This protein binds this small molecule.
Small molecule (SMILES): Cn1ncc(C(=O)N2CCC2)c1C(=O)Nc1ccn2cc(-c3ccccc3)nc2n1

Sequence of chain 1.B:
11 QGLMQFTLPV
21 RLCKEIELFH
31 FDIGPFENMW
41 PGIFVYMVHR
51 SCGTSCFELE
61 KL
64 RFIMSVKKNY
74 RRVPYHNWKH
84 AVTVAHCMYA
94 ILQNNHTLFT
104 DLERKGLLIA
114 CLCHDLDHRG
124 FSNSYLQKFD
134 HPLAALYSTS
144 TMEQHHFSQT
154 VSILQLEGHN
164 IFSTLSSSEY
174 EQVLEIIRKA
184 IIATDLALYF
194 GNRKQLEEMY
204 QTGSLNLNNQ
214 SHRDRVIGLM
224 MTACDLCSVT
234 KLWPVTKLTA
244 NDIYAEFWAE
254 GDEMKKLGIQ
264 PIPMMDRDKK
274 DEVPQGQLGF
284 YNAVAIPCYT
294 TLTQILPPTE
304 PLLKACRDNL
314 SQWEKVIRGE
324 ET

Binding-site contacts:
Ligand atom C13 contacts residue LEU229 of chain 1.B at 3.6 Å (hydrophobic).
Ligand atom N7 contacts residue MET267 of chain 1.B at 3.5 Å (h-bond).
Ligand atom C28 contacts residue VAL276 of chain 1.B at 3.8 Å (hydrophobic).
Ligand atom C10 contacts residue PHE283 of chain 1.B at 3.6 Å (hydrophobic).
Ligand atom C3 contacts residue MET267 of chain 1.B at 3.5 Å (hydrophobic).
Ligand atom C3 contacts residue TYR247 of chain 1.B at 3.4 Å (hydrophobic).
Ligand atom C26 contacts residue MET267 of chain 1.B at 3.7 Å (hydrophobic).
Ligand atom C16 contacts residue PHE283 of chain 1.B at 3.3 Å (hydrophobic).
Ligand atom C30 contacts residue GLU275 of chain 1.B at 3.4 Å.
Ligand atom N4 contacts residue MET267 of chain 1.B at 3.5 Å (h-bond).
Ligand atom C10 contacts residue MET267 of chain 1.B at 3.5 Å (hydrophobic).
Ligand atom C25 contacts residue GLN280 of chain 1.B at 3.6 Å.
Ligand atom N11 contacts residue PHE283 of chain 1.B at 3.7 Å.
Ligand atom C6 contacts residue GLN280 of chain 1.B at 3.7 Å.
Ligand atom C9 contacts residue TYR247 of chain 1.B at 3.8 Å (hydrophobic).
Ligand atom C9 contacts residue MET267 of chain 1.B at 3.6 Å (hydrophobic).
Ligand atom O19 contacts residue GLN280 of chain 1.B at 2.6 Å (h-bond).
Ligand atom N4 contacts residue TYR247 of chain 1.B at 3.6 Å.
Ligand atom C21 contacts residue GLY279 of chain 1.B at 3.6 Å.
Ligand atom C18 contacts residue MET267 of chain 1.B at 3.5 Å (hydrophobic).
Ligand atom C16 contacts residue MET267 of chain 1.B at 3.5 Å (hydrophobic).
Ligand atom N5 contacts residue MET267 of chain 1.B at 3.5 Å.
Ligand atom N11 contacts residue ILE246 of chain 1.B at 3.5 Å.
Ligand atom N7 contacts residue GLY279 of chain 1.B at 3.8 Å.
Ligand atom N15 contacts residue PHE283 of chain 1.B at 3.5 Å.
Ligand atom C21 contacts residue MET267 of chain 1.B at 3.6 Å (hydrophobic).
Ligand atom N5 contacts residue TYR247 of chain 1.B at 2.6 Å (h-bond).
Ligand atom C1 contacts residue PHE283 of chain 1.B at 3.8 Å (hydrophobic).
Ligand atom C29 contacts residue PRO266 of chain 1.B at 3.5 Å (hydrophobic).
Ligand atom O20 contacts residue PHE283 of chain 1.B at 3.7 Å.
Ligand atom C25 contacts residue ILE246 of chain 1.B at 3.4 Å (hydrophobic).
Ligand atom N4 contacts residue GLN280 of chain 1.B at 3.5 Å (h-bond).
Ligand atom C9 contacts residue GLY279 of chain 1.B at 3.5 Å.
Ligand atom C26 contacts residue TYR247 of chain 1.B at 3.7 Å (hydrophobic).
Ligand atom C6 contacts residue PHE283 of chain 1.B at 3.8 Å (hydrophobic).
Ligand atom C14 contacts residue GLY279 of chain 1.B at 3.7 Å.
Ligand atom C30 contacts residue LYS272 of chain 1.B at 3.8 Å.
Ligand atom C2 contacts residue PHE283 of chain 1.B at 3.6 Å (hydrophobic).
Ligand atom N12 contacts residue ILE246 of chain 1.B at 3.5 Å.
Ligand atom C28 contacts residue GLU275 of chain 1.B at 3.6 Å.